The small molecule below binds the protein below.
Small molecule (SMILES): O=Cc1ccco1

Sequence of chain 2.C:
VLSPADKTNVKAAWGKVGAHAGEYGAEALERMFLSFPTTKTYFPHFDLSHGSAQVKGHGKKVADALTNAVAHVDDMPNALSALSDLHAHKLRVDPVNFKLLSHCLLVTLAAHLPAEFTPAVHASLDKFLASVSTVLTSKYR

Binding-site contacts:
Ligand atom C5 contacts residue ALA130 of chain 2.A at 3.5 Å (hydrophobic).
Ligand atom C6 contacts residue ALA130 of chain 2.A at 4.0 Å (hydrophobic).
Ligand atom C4 contacts residue ALA130 of chain 2.A at 3.6 Å (hydrophobic).
Ligand atom C5 contacts residue THR134 of chain 2.C at 3.9 Å.
Ligand atom C1 contacts residue VAL1 of chain 2.A at 1.4 Å (hydrophobic).
Ligand atom O3 contacts residue VAL1 of chain 2.A at 3.0 Å (h-bond).
Ligand atom C5 contacts residue SER131 of chain 2.A at 4.2 Å.
Ligand atom C4 contacts residue THR134 of chain 2.A at 3.6 Å.
Ligand atom C1 contacts residue SER138 of chain 2.C at 3.6 Å.
Ligand atom C6 contacts residue SER138 of chain 2.C at 3.6 Å.
Ligand atom C1 contacts residue LYS127 of chain 2.A at 4.0 Å.
Ligand atom C1 contacts residue LEU2 of chain 2.A at 3.6 Å (hydrophobic).
Ligand atom C6 contacts residue SER131 of chain 2.A at 4.1 Å.
Ligand atom C4 contacts residue SER131 of chain 2.A at 3.9 Å.
Ligand atom C4 contacts residue THR134 of chain 2.C at 3.5 Å.
Ligand atom C1 contacts residue SER131 of chain 2.A at 3.4 Å.
Ligand atom C2 contacts residue VAL1 of chain 2.A at 2.4 Å (hydrophobic).
Ligand atom C6 contacts residue THR134 of chain 2.C at 4.4 Å.
Ligand atom C2 contacts residue LYS127 of chain 2.A at 4.3 Å.
Ligand atom C6 contacts residue VAL1 of chain 2.A at 3.4 Å (hydrophobic).
Ligand atom C2 contacts residue SER131 of chain 2.A at 3.4 Å.
Ligand atom C2 contacts residue THR134 of chain 2.C at 4.2 Å.
Ligand atom C5 contacts residue VAL1 of chain 2.A at 4.4 Å (hydrophobic).
Ligand atom O3 contacts residue ALA130 of chain 2.A at 4.3 Å.
Ligand atom O3 contacts residue THR134 of chain 2.A at 4.4 Å.
Ligand atom O3 contacts residue THR134 of chain 2.C at 3.7 Å.
Ligand atom C4 contacts residue VAL1 of chain 2.A at 4.1 Å (hydrophobic).
Ligand atom C2 contacts residue SER138 of chain 2.C at 3.8 Å.
Ligand atom C5 contacts residue LYS127 of chain 2.A at 4.5 Å.
Ligand atom C6 contacts residue LYS127 of chain 2.A at 3.8 Å.
Ligand atom O3 contacts residue SER131 of chain 2.A at 3.4 Å (h-bond).

Sequence of chain 2.A:
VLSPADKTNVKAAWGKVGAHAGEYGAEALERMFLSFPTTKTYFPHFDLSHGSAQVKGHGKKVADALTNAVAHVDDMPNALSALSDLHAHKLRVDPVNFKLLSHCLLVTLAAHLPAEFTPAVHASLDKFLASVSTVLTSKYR